Sequence of chain 1.G:
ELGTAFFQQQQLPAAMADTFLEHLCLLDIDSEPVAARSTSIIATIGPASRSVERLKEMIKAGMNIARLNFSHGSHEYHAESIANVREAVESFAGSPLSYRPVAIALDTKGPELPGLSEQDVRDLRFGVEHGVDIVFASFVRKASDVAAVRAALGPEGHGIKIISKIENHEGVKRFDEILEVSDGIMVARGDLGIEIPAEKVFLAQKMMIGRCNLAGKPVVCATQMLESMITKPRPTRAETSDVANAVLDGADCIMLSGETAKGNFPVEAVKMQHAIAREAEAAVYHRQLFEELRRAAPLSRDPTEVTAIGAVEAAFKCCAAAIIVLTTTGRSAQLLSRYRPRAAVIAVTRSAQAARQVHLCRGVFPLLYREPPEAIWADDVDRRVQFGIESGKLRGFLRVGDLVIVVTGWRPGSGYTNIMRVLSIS

A protein and the small-molecule ligand that binds it are described below.
Small molecule (SMILES): CC(=O)C(=O)O

Binding-site contacts:
Ligand atom OXT contacts residue ASP309 of chain 1.G at 3.2 Å (salt-bridge).
Ligand atom O3 contacts residue ARG86 of chain 1.G at 4.0 Å.
Ligand atom O contacts residue ASP309 of chain 1.G at 3.9 Å.
Ligand atom OXT contacts residue MN1 of chain 1.GA at 2.7 Å.
Ligand atom CB contacts residue SER375 of chain 1.G at 4.5 Å.
Ligand atom CA contacts residue MN1 of chain 1.GA at 3.8 Å.
Ligand atom C contacts residue GLY308 of chain 1.G at 4.2 Å.
Ligand atom OXT contacts residue GLU285 of chain 1.G at 4.3 Å.
Ligand atom OXT contacts residue LYS283 of chain 1.G at 4.2 Å.
Ligand atom O contacts residue GLY308 of chain 1.G at 3.1 Å (h-bond).
Ligand atom O3 contacts residue LYS283 of chain 1.G at 2.5 Å (salt-bridge).
Ligand atom OXT contacts residue GLY308 of chain 1.G at 4.3 Å.
Ligand atom O contacts residue THR341 of chain 1.G at 2.4 Å (h-bond).
Ligand atom CB contacts residue THR341 of chain 1.G at 3.6 Å.
Ligand atom CB contacts residue MET304 of chain 1.G at 4.4 Å (hydrophobic).
Ligand atom CB contacts residue MET373 of chain 1.G at 3.5 Å (hydrophobic).
Ligand atom CA contacts residue LYS283 of chain 1.G at 3.4 Å.
Ligand atom CB contacts residue ARG86 of chain 1.G at 4.1 Å.
Ligand atom C contacts residue THR341 of chain 1.G at 3.6 Å.
Ligand atom CA contacts residue ALA306 of chain 1.G at 4.3 Å (hydrophobic).
Ligand atom OXT contacts residue ALA306 of chain 1.G at 3.6 Å.
Ligand atom C contacts residue LYS283 of chain 1.G at 4.2 Å.
Ligand atom O contacts residue ARG307 of chain 1.G at 3.9 Å.
Ligand atom C contacts residue ALA306 of chain 1.G at 3.7 Å (hydrophobic).
Ligand atom CA contacts residue THR341 of chain 1.G at 4.1 Å.
Ligand atom O3 contacts residue MN1 of chain 1.GA at 3.0 Å.
Ligand atom O3 contacts residue ASP126 of chain 1.G at 4.5 Å.
Ligand atom C contacts residue MN1 of chain 1.GA at 3.6 Å.
Ligand atom CB contacts residue ALA340 of chain 1.G at 4.2 Å (hydrophobic).
Ligand atom C contacts residue ASP309 of chain 1.G at 4.1 Å.
Ligand atom CB contacts residue LYS283 of chain 1.G at 4.1 Å.
Ligand atom O contacts residue ALA306 of chain 1.G at 3.7 Å.